Binding-site contacts:
Ligand atom C16 contacts residue GLY54 of chain 2.A at 3.3 Å.
Ligand atom S contacts residue ARG23 of chain 1.A at 3.9 Å.
Ligand atom N2 contacts residue ASN20 of chain 1.A at 3.5 Å.
Ligand atom C17 contacts residue GLY54 of chain 2.A at 3.5 Å.
Ligand atom N1 contacts residue ALA51 of chain 2.A at 3.9 Å.
Ligand atom C10 contacts residue TYR57 of chain 2.A at 3.7 Å (hydrophobic).
Ligand atom C2 contacts residue SER53 of chain 2.A at 3.8 Å.
Ligand atom C19 contacts residue CYS52 of chain 2.A at 3.3 Å (hydrophobic).
Ligand atom C2 contacts residue ASN20 of chain 1.A at 3.9 Å.
Ligand atom C19 contacts residue GOL1 of chain 1.M at 3.7 Å.
Ligand atom C2 contacts residue ALA51 of chain 2.A at 3.7 Å (hydrophobic).
Ligand atom C15 contacts residue TYR57 of chain 2.A at 3.9 Å (hydrophobic).
Ligand atom C5 contacts residue ASN20 of chain 1.A at 3.6 Å.
Ligand atom C1 contacts residue GLY54 of chain 2.A at 3.7 Å.
Ligand atom C contacts residue GLN112 of chain 2.A at 3.0 Å.
Ligand atom C11 contacts residue TYR57 of chain 2.A at 3.6 Å (hydrophobic).
Ligand atom C5 contacts residue LEU24 of chain 1.A at 3.8 Å (hydrophobic).
Ligand atom O contacts residue GLU114 of chain 2.A at 3.0 Å (salt-bridge).
Ligand atom C18 contacts residue GLN112 of chain 2.A at 3.6 Å.
Ligand atom S contacts residue ARG27 of chain 1.A at 3.8 Å.
Ligand atom C4 contacts residue TYR57 of chain 2.A at 3.5 Å (hydrophobic).
Ligand atom N4 contacts residue GLY54 of chain 2.A at 3.8 Å.
Ligand atom N1 contacts residue TYR57 of chain 2.A at 3.9 Å.
Ligand atom N4 contacts residue GLN112 of chain 2.A at 3.3 Å (h-bond).
Ligand atom C4 contacts residue MET50 of chain 2.A at 3.6 Å (hydrophobic).
Ligand atom N2 contacts residue TYR57 of chain 2.A at 3.4 Å.
Ligand atom N1 contacts residue MET50 of chain 2.A at 2.8 Å (h-bond).
Ligand atom C3 contacts residue MET50 of chain 2.A at 3.5 Å (hydrophobic).
Ligand atom C4 contacts residue ASN20 of chain 1.A at 3.6 Å.
Ligand atom C5 contacts residue TYR57 of chain 2.A at 3.4 Å (hydrophobic).
Ligand atom O contacts residue GLN112 of chain 2.A at 3.0 Å (h-bond).
Ligand atom N2 contacts residue MET50 of chain 2.A at 3.5 Å (h-bond).
Ligand atom N3 contacts residue TYR57 of chain 2.A at 3.5 Å.
Ligand atom O contacts residue MET113 of chain 2.A at 3.7 Å.
Ligand atom C6 contacts residue TYR57 of chain 2.A at 3.8 Å (hydrophobic).
Ligand atom N1 contacts residue ASN20 of chain 1.A at 3.6 Å.
Ligand atom C15 contacts residue GLY54 of chain 2.A at 3.8 Å.
Ligand atom C7 contacts residue ASN20 of chain 1.A at 3.9 Å.
Ligand atom N contacts residue GLN112 of chain 2.A at 3.7 Å.
Ligand atom N3 contacts residue ARG23 of chain 1.A at 3.8 Å.

Sequence of chain 2.A:
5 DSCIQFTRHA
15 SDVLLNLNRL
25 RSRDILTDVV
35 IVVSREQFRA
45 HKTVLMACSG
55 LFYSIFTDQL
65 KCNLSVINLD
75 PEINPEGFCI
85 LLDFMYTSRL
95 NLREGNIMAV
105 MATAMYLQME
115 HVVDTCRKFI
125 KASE

A protein and the small-molecule ligand that binds it are described below.
Small molecule (SMILES): Cn1c(=O)n(C)c2cc(Nc3cc(SCc4ccccc4)ncn3)ccc21

Sequence of chain 1.A:
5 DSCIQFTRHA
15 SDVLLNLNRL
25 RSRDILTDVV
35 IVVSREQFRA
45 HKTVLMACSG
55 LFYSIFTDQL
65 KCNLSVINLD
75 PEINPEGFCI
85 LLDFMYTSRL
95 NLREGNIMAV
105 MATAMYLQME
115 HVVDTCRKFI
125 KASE